Sequence of chain 1.A:
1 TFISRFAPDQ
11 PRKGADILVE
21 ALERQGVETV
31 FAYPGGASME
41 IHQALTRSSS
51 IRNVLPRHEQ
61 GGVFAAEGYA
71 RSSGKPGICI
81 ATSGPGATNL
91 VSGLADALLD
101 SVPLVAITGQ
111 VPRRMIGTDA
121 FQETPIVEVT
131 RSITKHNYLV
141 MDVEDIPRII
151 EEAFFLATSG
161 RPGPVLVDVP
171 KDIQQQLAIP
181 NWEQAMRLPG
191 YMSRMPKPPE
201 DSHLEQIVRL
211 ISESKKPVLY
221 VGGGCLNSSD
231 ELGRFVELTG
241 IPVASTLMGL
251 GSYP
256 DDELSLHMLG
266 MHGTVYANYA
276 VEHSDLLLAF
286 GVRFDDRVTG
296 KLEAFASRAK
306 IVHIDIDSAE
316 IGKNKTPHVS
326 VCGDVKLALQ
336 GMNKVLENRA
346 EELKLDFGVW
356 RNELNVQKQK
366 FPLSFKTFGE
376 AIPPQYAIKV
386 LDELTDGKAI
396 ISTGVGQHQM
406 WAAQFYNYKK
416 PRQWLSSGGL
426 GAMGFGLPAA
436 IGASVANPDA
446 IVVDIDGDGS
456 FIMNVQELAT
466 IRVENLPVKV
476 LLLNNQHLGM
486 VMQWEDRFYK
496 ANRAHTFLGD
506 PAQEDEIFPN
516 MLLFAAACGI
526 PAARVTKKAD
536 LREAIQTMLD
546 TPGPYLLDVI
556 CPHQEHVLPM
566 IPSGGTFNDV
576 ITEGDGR

The small molecule below binds the protein below.
Small molecule (SMILES): COC(=O)c1ccccc1S(=O)(=O)NC(=O)Nc1nc(C)nc(OC)n1

Sequence of chain 4.A:
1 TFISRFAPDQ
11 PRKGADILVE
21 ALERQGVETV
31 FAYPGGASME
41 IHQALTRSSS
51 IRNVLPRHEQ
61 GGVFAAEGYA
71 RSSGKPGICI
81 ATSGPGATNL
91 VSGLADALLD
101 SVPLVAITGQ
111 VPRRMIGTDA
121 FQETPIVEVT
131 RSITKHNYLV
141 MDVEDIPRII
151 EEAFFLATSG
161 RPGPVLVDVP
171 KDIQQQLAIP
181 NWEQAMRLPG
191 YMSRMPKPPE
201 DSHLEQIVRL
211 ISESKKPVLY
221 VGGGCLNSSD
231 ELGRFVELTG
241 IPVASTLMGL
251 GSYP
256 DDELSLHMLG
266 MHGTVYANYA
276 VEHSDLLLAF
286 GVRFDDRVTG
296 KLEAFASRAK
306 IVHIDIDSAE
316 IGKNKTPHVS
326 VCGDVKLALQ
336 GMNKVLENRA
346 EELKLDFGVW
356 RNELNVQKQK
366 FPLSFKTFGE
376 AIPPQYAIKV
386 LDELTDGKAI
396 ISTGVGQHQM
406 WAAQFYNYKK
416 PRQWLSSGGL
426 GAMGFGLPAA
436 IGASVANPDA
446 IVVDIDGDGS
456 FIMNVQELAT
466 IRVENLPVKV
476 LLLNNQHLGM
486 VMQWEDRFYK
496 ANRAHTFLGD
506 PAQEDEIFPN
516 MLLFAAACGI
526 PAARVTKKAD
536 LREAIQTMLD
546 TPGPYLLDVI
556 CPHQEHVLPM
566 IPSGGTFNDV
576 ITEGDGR

Binding-site contacts:
Ligand atom N10 contacts residue LYS171 of chain 4.A at 3.7 Å.
Ligand atom O4' contacts residue ARG292 of chain 1.A at 3.3 Å (salt-bridge).
Ligand atom C9 contacts residue ARG292 of chain 1.A at 3.6 Å.
Ligand atom C4' contacts residue TRP489 of chain 1.A at 3.5 Å (hydrophobic).
Ligand atom C5 contacts residue ARG292 of chain 1.A at 3.7 Å.
Ligand atom O7B contacts residue LYS171 of chain 4.A at 3.0 Å.
Ligand atom C5 contacts residue ASP291 of chain 1.A at 3.2 Å.
Ligand atom N5' contacts residue MET485 of chain 1.A at 3.8 Å.
Ligand atom C4' contacts residue ARG292 of chain 1.A at 3.5 Å.
Ligand atom C4 contacts residue ASP291 of chain 1.A at 3.7 Å.
Ligand atom C5' contacts residue FAD1 of chain 1.E at 3.6 Å.
Ligand atom C6' contacts residue GLY36 of chain 4.A at 3.8 Å.
Ligand atom C13 contacts residue GLN122 of chain 4.A at 3.5 Å.
Ligand atom C9 contacts residue TRP489 of chain 1.A at 3.6 Å (hydrophobic).
Ligand atom C6' contacts residue TRP489 of chain 1.A at 3.7 Å (hydrophobic).
Ligand atom O7B contacts residue PRO112 of chain 4.A at 3.3 Å.
Ligand atom O4' contacts residue PHE121 of chain 4.A at 3.6 Å.
Ligand atom C6 contacts residue PHE121 of chain 4.A at 3.4 Å (hydrophobic).
Ligand atom C3 contacts residue SER568 of chain 1.A at 3.3 Å.
Ligand atom S7 contacts residue SER568 of chain 1.A at 3.7 Å.
Ligand atom C3 contacts residue ARG292 of chain 1.A at 3.8 Å.
Ligand atom N1' contacts residue GLY36 of chain 4.A at 3.3 Å.
Ligand atom C2 contacts residue PRO112 of chain 4.A at 3.7 Å (hydrophobic).
Ligand atom N8 contacts residue LYS171 of chain 4.A at 3.1 Å (salt-bridge).
Ligand atom N3' contacts residue TRP489 of chain 1.A at 3.3 Å.
Ligand atom C4 contacts residue ARG292 of chain 1.A at 3.6 Å.
Ligand atom N3' contacts residue ARG292 of chain 1.A at 2.9 Å (salt-bridge).
Ligand atom O9 contacts residue SER568 of chain 1.A at 3.3 Å (h-bond).
Ligand atom C6 contacts residue VAL111 of chain 4.A at 3.6 Å (hydrophobic).
Ligand atom C5 contacts residue ALA120 of chain 4.A at 3.7 Å (hydrophobic).
Ligand atom N5' contacts residue TRP489 of chain 1.A at 3.6 Å (h-bond).
Ligand atom O9 contacts residue ARG292 of chain 1.A at 2.5 Å (salt-bridge).
Ligand atom O12 contacts residue PHE121 of chain 4.A at 3.6 Å.
Ligand atom N1' contacts residue TRP489 of chain 1.A at 3.7 Å.
Ligand atom O11 contacts residue VAL111 of chain 4.A at 3.6 Å.
Ligand atom C13 contacts residue ALA37 of chain 4.A at 3.4 Å (hydrophobic).
Ligand atom C2' contacts residue TRP489 of chain 1.A at 3.3 Å (hydrophobic).
Ligand atom N10 contacts residue TRP489 of chain 1.A at 3.4 Å.
Ligand atom O7A contacts residue SER568 of chain 1.A at 2.5 Å (h-bond).
Ligand atom O9 contacts residue TRP489 of chain 1.A at 3.8 Å.